Sequence of chain 1.A:
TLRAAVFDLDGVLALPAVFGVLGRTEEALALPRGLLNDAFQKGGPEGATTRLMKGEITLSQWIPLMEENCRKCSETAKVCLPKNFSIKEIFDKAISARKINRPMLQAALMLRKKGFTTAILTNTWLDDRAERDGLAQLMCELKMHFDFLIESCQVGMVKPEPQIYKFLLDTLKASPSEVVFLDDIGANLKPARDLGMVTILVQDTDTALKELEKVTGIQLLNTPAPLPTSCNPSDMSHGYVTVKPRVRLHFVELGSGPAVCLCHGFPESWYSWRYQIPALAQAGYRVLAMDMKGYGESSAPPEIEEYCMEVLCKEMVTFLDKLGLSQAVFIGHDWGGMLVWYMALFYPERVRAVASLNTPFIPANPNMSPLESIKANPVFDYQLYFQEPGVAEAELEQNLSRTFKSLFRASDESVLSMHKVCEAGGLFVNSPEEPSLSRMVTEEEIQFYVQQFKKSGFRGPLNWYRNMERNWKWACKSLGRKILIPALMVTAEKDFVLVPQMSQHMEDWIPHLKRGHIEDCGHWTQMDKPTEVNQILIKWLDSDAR

Binding-site contacts:
Ligand atom C18 contacts residue PRO372 of chain 1.A at 4.3 Å (hydrophobic).
Ligand atom C19 contacts residue TRP474 of chain 1.A at 4.3 Å (hydrophobic).
Ligand atom O11 contacts residue ASN473 of chain 1.A at 2.8 Å (h-bond).
Ligand atom O11 contacts residue TRP337 of chain 1.A at 3.7 Å.
Ligand atom C24 contacts residue PRO372 of chain 1.A at 3.6 Å (hydrophobic).
Ligand atom C7 contacts residue ILE376 of chain 1.A at 3.7 Å (hydrophobic).
Ligand atom C6 contacts residue ILE376 of chain 1.A at 3.5 Å (hydrophobic).
Ligand atom C23 contacts residue TRP474 of chain 1.A at 4.0 Å (hydrophobic).
Ligand atom O11 contacts residue ASN469 of chain 1.A at 3.9 Å.
Ligand atom C1 contacts residue TRP337 of chain 1.A at 4.1 Å (hydrophobic).
Ligand atom C22 contacts residue ALA366 of chain 1.A at 3.4 Å (hydrophobic).
Ligand atom C10 contacts residue MET470 of chain 1.A at 4.0 Å (hydrophobic).
Ligand atom C17 contacts residue ILE364 of chain 1.A at 4.1 Å (hydrophobic).
Ligand atom C23 contacts residue PRO372 of chain 1.A at 4.4 Å (hydrophobic).
Ligand atom C22 contacts residue ILE364 of chain 1.A at 4.3 Å (hydrophobic).
Ligand atom C1 contacts residue MET340 of chain 1.A at 4.2 Å (hydrophobic).
Ligand atom C7 contacts residue GLN385 of chain 1.A at 3.5 Å.
Ligand atom C21 contacts residue ALA366 of chain 1.A at 3.8 Å (hydrophobic).
Ligand atom C21 contacts residue ALA477 of chain 1.A at 4.0 Å (hydrophobic).
Ligand atom C12 contacts residue ILE376 of chain 1.A at 4.2 Å (hydrophobic).
Ligand atom C8 contacts residue MET470 of chain 1.A at 4.4 Å (hydrophobic).
Ligand atom C13 contacts residue PHE382 of chain 1.A at 3.5 Å (hydrophobic).
Ligand atom C21 contacts residue TYR344 of chain 1.A at 4.0 Å (hydrophobic).
Ligand atom N9 contacts residue MET470 of chain 1.A at 3.6 Å.
Ligand atom C22 contacts residue TRP474 of chain 1.A at 4.1 Å (hydrophobic).
Ligand atom C23 contacts residue ALA366 of chain 1.A at 4.3 Å (hydrophobic).
Ligand atom C18 contacts residue TRP474 of chain 1.A at 4.4 Å (hydrophobic).
Ligand atom N14 contacts residue PHE382 of chain 1.A at 3.6 Å.
Ligand atom C20 contacts residue TRP474 of chain 1.A at 4.1 Å (hydrophobic).
Ligand atom N14 contacts residue MET504 of chain 1.A at 4.2 Å.
Ligand atom C19 contacts residue PRO372 of chain 1.A at 4.3 Å (hydrophobic).
Ligand atom C6 contacts residue GLN385 of chain 1.A at 3.8 Å.
Ligand atom C10 contacts residue TRP337 of chain 1.A at 3.7 Å (hydrophobic).
Ligand atom C10 contacts residue ASN473 of chain 1.A at 3.9 Å.
Ligand atom C18 contacts residue ASN473 of chain 1.A at 4.1 Å.
Ligand atom C18 contacts residue MET470 of chain 1.A at 3.8 Å (hydrophobic).
Ligand atom O11 contacts residue MET470 of chain 1.A at 3.4 Å.
Ligand atom C8 contacts residue ILE376 of chain 1.A at 4.1 Å (hydrophobic).
Ligand atom N9 contacts residue TRP337 of chain 1.A at 3.6 Å.
Ligand atom C5 contacts residue ILE376 of chain 1.A at 3.9 Å (hydrophobic).

This protein binds this small molecule.
Small molecule (SMILES): Cn1cc(-c2ccc3c(c2)[C@@](C)(Cc2ccccc2)C(=O)N3)cn1